Binding-site contacts:
Ligand atom C1 contacts residue GLN192 of chain 1.B at 3.6 Å.
Ligand atom C1 contacts residue ASN175 of chain 1.B at 3.9 Å.
Ligand atom O3 contacts residue GLN171 of chain 1.B at 3.0 Å (h-bond).
Ligand atom O3 contacts residue TYR179 of chain 1.B at 3.8 Å.
Ligand atom O4 contacts residue ASN188 of chain 1.B at 3.6 Å (h-bond).
Ligand atom C6 contacts residue ALA185 of chain 1.B at 3.4 Å (hydrophobic).
Ligand atom C4 contacts residue TYR179 of chain 1.B at 3.9 Å (hydrophobic).
Ligand atom C2 contacts residue ASN175 of chain 1.B at 4.0 Å.
Ligand atom C1 contacts residue TYR179 of chain 1.B at 3.8 Å (hydrophobic).
Ligand atom C5 contacts residue ASP173 of chain 1.B at 3.7 Å.
Ligand atom O3 contacts residue ASP173 of chain 1.B at 3.7 Å.
Ligand atom O6 contacts residue ASN188 of chain 1.B at 3.5 Å.
Ligand atom O6 contacts residue GLN171 of chain 1.B at 3.2 Å (h-bond).
Ligand atom O2 contacts residue GLN171 of chain 1.B at 3.6 Å (h-bond).
Ligand atom O5 contacts residue TYR179 of chain 1.B at 4.0 Å.
Ligand atom O5 contacts residue GLN192 of chain 1.B at 4.0 Å.
Ligand atom O5 contacts residue ALA185 of chain 1.B at 3.8 Å.
Ligand atom O4 contacts residue LYS167 of chain 1.B at 3.8 Å.
Ligand atom C2 contacts residue ASP173 of chain 1.B at 3.3 Å.
Ligand atom O6 contacts residue THR186 of chain 1.B at 3.4 Å.
Ligand atom C5 contacts residue ASN175 of chain 1.B at 4.0 Å.
Ligand atom C2 contacts residue GLN171 of chain 1.B at 3.7 Å.
Ligand atom C5 contacts residue ASN188 of chain 1.B at 3.7 Å.
Ligand atom O6 contacts residue TRP187 of chain 1.B at 3.5 Å (h-bond).
Ligand atom O4 contacts residue ASP173 of chain 1.B at 3.9 Å.
Ligand atom C6 contacts residue ASN188 of chain 1.B at 3.9 Å.
Ligand atom O5 contacts residue GLN171 of chain 1.B at 4.0 Å.
Ligand atom O6 contacts residue ALA185 of chain 1.B at 3.7 Å.
Ligand atom C1 contacts residue GLN171 of chain 1.B at 4.0 Å.
Ligand atom O5 contacts residue ASN175 of chain 1.B at 3.2 Å (h-bond).
Ligand atom C3 contacts residue ASN188 of chain 1.B at 3.8 Å.
Ligand atom C1 contacts residue TYR179 of chain 1.B at 3.9 Å (hydrophobic).
Ligand atom C3 contacts residue GLN171 of chain 1.B at 3.3 Å.
Ligand atom C2 contacts residue TYR179 of chain 1.B at 3.6 Å (hydrophobic).
Ligand atom O4 contacts residue TYR179 of chain 1.B at 3.1 Å (h-bond).
Ligand atom O5 contacts residue ASN188 of chain 1.B at 4.1 Å.
Ligand atom C4 contacts residue ASN188 of chain 1.B at 3.9 Å.
Ligand atom O2 contacts residue GLN192 of chain 1.B at 3.9 Å.
Ligand atom O2 contacts residue ASP173 of chain 1.B at 2.5 Å (salt-bridge).
Ligand atom O2 contacts residue ASN175 of chain 1.B at 3.1 Å (h-bond).

Sequence of chain 1.B:
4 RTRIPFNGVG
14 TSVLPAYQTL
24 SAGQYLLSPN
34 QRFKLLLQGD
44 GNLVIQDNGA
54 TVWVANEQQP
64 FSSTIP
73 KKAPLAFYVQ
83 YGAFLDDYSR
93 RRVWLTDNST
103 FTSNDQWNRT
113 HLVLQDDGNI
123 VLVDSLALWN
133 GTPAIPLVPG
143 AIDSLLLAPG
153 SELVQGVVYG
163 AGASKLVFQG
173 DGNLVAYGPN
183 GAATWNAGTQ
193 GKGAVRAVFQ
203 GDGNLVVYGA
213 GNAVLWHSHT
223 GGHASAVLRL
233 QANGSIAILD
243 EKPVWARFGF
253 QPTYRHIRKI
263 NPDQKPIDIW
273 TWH

A small-molecule ligand and the protein it binds are described below.
Small molecule (SMILES): CC(=O)N[C@H]1[C@H](O[C@@H]2[C@@H](O[C@@H]3[C@H](O)[C@@H](O)O[C@H](CO[C@H]4O[C@H](CO)[C@@H](O)[C@H](O)[C@@H]4O[C@@H]4O[C@H](CO)[C@@H](O)[C@H](O)[C@H]4NC(C)=O)[C@H]3O)O[C@H](C)[C@@H](O)[C@@H]2O)O[C@H](CO)[C@@H](O)[C@@H]1O